Sequence of chain 1.A:
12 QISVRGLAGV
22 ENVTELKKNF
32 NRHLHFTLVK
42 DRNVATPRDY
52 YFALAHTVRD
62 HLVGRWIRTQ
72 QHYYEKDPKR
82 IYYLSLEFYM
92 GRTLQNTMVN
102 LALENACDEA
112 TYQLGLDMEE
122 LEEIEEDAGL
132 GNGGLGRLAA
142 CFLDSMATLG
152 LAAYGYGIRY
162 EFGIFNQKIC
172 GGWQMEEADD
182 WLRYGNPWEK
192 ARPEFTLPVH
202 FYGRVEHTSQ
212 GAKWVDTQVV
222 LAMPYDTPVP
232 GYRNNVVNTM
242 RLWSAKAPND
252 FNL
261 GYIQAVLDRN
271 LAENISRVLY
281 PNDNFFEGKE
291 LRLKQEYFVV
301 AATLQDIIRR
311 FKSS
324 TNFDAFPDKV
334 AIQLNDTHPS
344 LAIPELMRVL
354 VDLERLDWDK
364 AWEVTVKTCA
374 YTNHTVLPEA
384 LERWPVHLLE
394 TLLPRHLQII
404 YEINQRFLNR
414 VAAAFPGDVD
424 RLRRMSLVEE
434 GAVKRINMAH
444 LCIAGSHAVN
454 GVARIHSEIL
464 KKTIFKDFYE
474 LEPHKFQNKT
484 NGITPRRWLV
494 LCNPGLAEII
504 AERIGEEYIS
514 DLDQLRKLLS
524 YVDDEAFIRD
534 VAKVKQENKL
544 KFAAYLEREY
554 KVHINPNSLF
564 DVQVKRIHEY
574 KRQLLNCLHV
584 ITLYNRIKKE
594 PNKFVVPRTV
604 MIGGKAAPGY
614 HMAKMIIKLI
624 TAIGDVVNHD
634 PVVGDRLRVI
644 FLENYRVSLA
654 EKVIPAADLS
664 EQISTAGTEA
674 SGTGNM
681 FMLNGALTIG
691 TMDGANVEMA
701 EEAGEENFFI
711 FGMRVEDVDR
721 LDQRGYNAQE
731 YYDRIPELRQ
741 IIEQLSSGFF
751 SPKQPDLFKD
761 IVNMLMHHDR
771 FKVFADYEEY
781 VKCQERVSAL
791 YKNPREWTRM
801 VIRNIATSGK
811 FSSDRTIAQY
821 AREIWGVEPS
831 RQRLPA

The protein below binds the small molecule below.
Small molecule (SMILES): COc1cc(Cl)c(O)c([C@@H]2O[C@H](CO)[C@@H](O)[C@H](O)[C@H]2O)c1

Binding-site contacts:
Ligand atom O4A contacts residue HIS377 of chain 1.A at 3.7 Å.
Ligand atom C3 contacts residue GLU672 of chain 1.A at 3.4 Å.
Ligand atom CL6 contacts residue ASN284 of chain 1.A at 3.6 Å.
Ligand atom C7 contacts residue ASP339 of chain 1.A at 3.4 Å.
Ligand atom O6 contacts residue ASN484 of chain 1.A at 2.8 Å (h-bond).
Ligand atom C6 contacts residue HIS377 of chain 1.A at 3.5 Å.
Ligand atom O3 contacts residue ALA673 of chain 1.A at 3.3 Å (h-bond).
Ligand atom O4A contacts residue ASN284 of chain 1.A at 3.6 Å (h-bond).
Ligand atom C6 contacts residue GLY135 of chain 1.A at 3.5 Å.
Ligand atom C5 contacts residue GLY135 of chain 1.A at 3.6 Å.
Ligand atom O1 contacts residue GLY135 of chain 1.A at 3.5 Å (h-bond).
Ligand atom O3 contacts residue GLU672 of chain 1.A at 2.8 Å (salt-bridge).
Ligand atom C6A contacts residue ASP283 of chain 1.A at 3.8 Å.
Ligand atom C4 contacts residue GLY675 of chain 1.A at 3.8 Å.
Ligand atom O1 contacts residue LEU136 of chain 1.A at 3.0 Å (h-bond).
Ligand atom C1A contacts residue ASP283 of chain 1.A at 3.4 Å.
Ligand atom C5 contacts residue LEU136 of chain 1.A at 3.6 Å (hydrophobic).
Ligand atom O5 contacts residue LEU136 of chain 1.A at 3.3 Å (h-bond).
Ligand atom C6A contacts residue LEU136 of chain 1.A at 3.7 Å (hydrophobic).
Ligand atom C5A contacts residue ASN284 of chain 1.A at 3.7 Å.
Ligand atom O2 contacts residue GLU672 of chain 1.A at 3.1 Å (salt-bridge).
Ligand atom C6 contacts residue LEU136 of chain 1.A at 3.7 Å (hydrophobic).
Ligand atom O1 contacts residue ASP283 of chain 1.A at 2.6 Å (salt-bridge).
Ligand atom C2 contacts residue HIS377 of chain 1.A at 3.6 Å.
Ligand atom C6A contacts residue ASN284 of chain 1.A at 3.6 Å.
Ligand atom O4 contacts residue SER674 of chain 1.A at 3.6 Å.
Ligand atom O4A contacts residue THR378 of chain 1.A at 3.4 Å.
Ligand atom C7 contacts residue THR378 of chain 1.A at 3.6 Å.
Ligand atom O3 contacts residue GLY675 of chain 1.A at 3.2 Å (h-bond).
Ligand atom O3 contacts residue SER674 of chain 1.A at 3.1 Å (h-bond).
Ligand atom O2 contacts residue ASN284 of chain 1.A at 3.1 Å (h-bond).
Ligand atom O2 contacts residue TYR573 of chain 1.A at 3.0 Å (h-bond).
Ligand atom O4 contacts residue ASN484 of chain 1.A at 3.7 Å.
Ligand atom O6 contacts residue HIS377 of chain 1.A at 2.7 Å (h-bond).
Ligand atom O4 contacts residue GLY675 of chain 1.A at 2.8 Å (h-bond).
Ligand atom C3A contacts residue HIS377 of chain 1.A at 3.4 Å.
Ligand atom O4A contacts residue ASP339 of chain 1.A at 3.7 Å.
Ligand atom CL6 contacts residue ASP283 of chain 1.A at 3.4 Å.
Ligand atom C1A contacts residue LEU136 of chain 1.A at 3.4 Å (hydrophobic).
Ligand atom C6 contacts residue ASN484 of chain 1.A at 3.3 Å.